Sequence of chain 2.B:
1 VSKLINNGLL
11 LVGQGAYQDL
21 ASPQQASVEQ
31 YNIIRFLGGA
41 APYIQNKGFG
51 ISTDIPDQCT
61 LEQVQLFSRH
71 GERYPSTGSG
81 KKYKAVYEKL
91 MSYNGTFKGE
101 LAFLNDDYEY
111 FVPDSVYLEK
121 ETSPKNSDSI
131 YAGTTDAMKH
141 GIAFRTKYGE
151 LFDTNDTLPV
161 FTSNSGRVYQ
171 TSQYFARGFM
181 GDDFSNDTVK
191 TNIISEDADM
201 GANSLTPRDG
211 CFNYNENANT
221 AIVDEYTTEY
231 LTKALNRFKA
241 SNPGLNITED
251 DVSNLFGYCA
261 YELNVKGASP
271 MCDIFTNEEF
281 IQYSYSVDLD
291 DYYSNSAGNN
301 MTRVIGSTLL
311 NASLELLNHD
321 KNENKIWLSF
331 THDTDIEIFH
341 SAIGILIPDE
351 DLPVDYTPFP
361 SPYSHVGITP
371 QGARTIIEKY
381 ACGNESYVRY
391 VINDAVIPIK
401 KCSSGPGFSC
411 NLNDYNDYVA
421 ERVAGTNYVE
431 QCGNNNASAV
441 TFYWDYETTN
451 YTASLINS

The small molecule below binds the protein below.
Small molecule (SMILES): CC(=O)N[C@@H]1[C@@H](O)[C@H](O)[C@@H](CO)O[C@H]1O

Binding-site contacts:
Ligand atom O5 contacts residue ASN155 of chain 2.B at 2.4 Å (h-bond).
Ligand atom C7 contacts residue ASN155 of chain 2.B at 3.4 Å.
Ligand atom N2 contacts residue ASN155 of chain 2.B at 3.0 Å (h-bond).
Ligand atom C1 contacts residue ASN155 of chain 2.B at 1.4 Å.
Ligand atom C3 contacts residue ASN155 of chain 2.B at 3.8 Å.
Ligand atom C2 contacts residue ASN155 of chain 2.B at 2.4 Å.
Ligand atom C4 contacts residue ASN155 of chain 2.B at 4.2 Å.
Ligand atom O7 contacts residue ASN155 of chain 2.B at 3.4 Å (h-bond).
Ligand atom C5 contacts residue ASN155 of chain 2.B at 3.6 Å.